Binding-site contacts:
Ligand atom C6 contacts residue HIS154 of chain 1.B at 3.6 Å.
Ligand atom N7 contacts residue PHE34 of chain 1.A at 3.5 Å.
Ligand atom PB contacts residue LYS63 of chain 1.A at 3.7 Å.
Ligand atom O3B contacts residue MG1 of chain 1.C at 3.6 Å.
Ligand atom O2B contacts residue GLY60 of chain 1.A at 3.6 Å.
Ligand atom O2G contacts residue LYS63 of chain 1.A at 3.3 Å (salt-bridge).
Ligand atom O3A contacts residue SER61 of chain 1.A at 3.4 Å (h-bond).
Ligand atom O3A contacts residue GLY60 of chain 1.A at 3.5 Å.
Ligand atom N1 contacts residue PHE34 of chain 1.A at 3.5 Å.
Ligand atom N6 contacts residue HIS154 of chain 1.B at 2.7 Å (h-bond).
Ligand atom PG contacts residue MG1 of chain 1.C at 3.2 Å.
Ligand atom O2B contacts residue PRO58 of chain 1.A at 3.5 Å (h-bond).
Ligand atom C4 contacts residue PHE34 of chain 1.A at 3.5 Å (hydrophobic).
Ligand atom PB contacts residue GLY60 of chain 1.A at 3.6 Å.
Ligand atom O4' contacts residue VAL39 of chain 1.A at 3.1 Å.
Ligand atom O2A contacts residue GLY62 of chain 1.A at 3.1 Å.
Ligand atom PB contacts residue MG1 of chain 1.C at 3.5 Å.
Ligand atom O3B contacts residue GLY60 of chain 1.A at 2.8 Å (h-bond).
Ligand atom O5' contacts residue THR65 of chain 1.A at 3.6 Å (h-bond).
Ligand atom S1G contacts residue SER64 of chain 1.A at 3.6 Å.
Ligand atom O2B contacts residue GLY62 of chain 1.A at 3.3 Å (h-bond).
Ligand atom C5' contacts residue VAL39 of chain 1.A at 3.7 Å (hydrophobic).
Ligand atom C8 contacts residue PHE34 of chain 1.A at 3.7 Å (hydrophobic).
Ligand atom O2G contacts residue SER59 of chain 1.A at 3.1 Å.
Ligand atom O3A contacts residue GLY62 of chain 1.A at 3.1 Å (h-bond).
Ligand atom C6 contacts residue PHE34 of chain 1.A at 3.5 Å (hydrophobic).
Ligand atom C2 contacts residue PHE34 of chain 1.A at 3.7 Å (hydrophobic).
Ligand atom O1B contacts residue SER64 of chain 1.A at 3.0 Å (h-bond).
Ligand atom O2A contacts residue SER64 of chain 1.A at 3.3 Å (h-bond).
Ligand atom O2B contacts residue SER61 of chain 1.A at 3.0 Å (h-bond).
Ligand atom S1G contacts residue MG1 of chain 1.C at 1.4 Å.
Ligand atom C5 contacts residue PHE34 of chain 1.A at 3.6 Å (hydrophobic).
Ligand atom O2A contacts residue THR65 of chain 1.A at 2.8 Å (h-bond).
Ligand atom O2B contacts residue LYS63 of chain 1.A at 2.6 Å (salt-bridge).
Ligand atom O3B contacts residue SER59 of chain 1.A at 3.6 Å.
Ligand atom N6 contacts residue PHE34 of chain 1.A at 3.5 Å.
Ligand atom S1G contacts residue GLU185 of chain 1.A at 3.3 Å (salt-bridge).
Ligand atom C5' contacts residue GLY60 of chain 1.A at 3.6 Å.
Ligand atom O1B contacts residue MG1 of chain 1.C at 2.2 Å.
Ligand atom O2A contacts residue LYS63 of chain 1.A at 3.6 Å (salt-bridge).

The protein below binds the small molecule below.
Small molecule (SMILES): Nc1ncnc2c1ncn2[C@@H]1O[C@H](COP(=O)(O)OP(=O)(O)OP(O)(O)=S)[C@@H](O)[C@H]1O

Sequence of chain 1.A:
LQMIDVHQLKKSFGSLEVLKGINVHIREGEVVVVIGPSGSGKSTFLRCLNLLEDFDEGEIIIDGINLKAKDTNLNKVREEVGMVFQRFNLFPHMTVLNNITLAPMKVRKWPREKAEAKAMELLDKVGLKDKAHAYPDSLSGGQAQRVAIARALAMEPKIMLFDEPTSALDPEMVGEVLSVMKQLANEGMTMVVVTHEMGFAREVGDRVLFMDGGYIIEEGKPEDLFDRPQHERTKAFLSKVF

Sequence of chain 1.B:
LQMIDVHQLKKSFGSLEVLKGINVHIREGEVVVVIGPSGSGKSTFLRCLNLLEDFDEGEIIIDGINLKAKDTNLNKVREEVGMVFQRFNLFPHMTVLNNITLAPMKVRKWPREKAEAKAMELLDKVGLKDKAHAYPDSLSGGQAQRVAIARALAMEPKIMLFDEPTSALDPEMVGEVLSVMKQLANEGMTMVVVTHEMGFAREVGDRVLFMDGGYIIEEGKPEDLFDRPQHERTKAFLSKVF